Sequence of chain 1.A:
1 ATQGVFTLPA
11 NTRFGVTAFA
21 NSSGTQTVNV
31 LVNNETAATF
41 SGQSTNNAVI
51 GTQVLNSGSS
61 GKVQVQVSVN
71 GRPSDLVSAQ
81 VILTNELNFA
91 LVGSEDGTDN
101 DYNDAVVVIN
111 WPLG

Sequence of chain 1.B:
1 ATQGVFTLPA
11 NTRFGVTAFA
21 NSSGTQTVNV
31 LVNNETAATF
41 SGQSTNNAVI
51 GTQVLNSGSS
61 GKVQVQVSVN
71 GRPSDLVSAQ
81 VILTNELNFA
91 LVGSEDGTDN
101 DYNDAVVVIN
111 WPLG

Binding-site contacts:
Ligand atom O5 contacts residue SER22 of chain 1.B at 3.5 Å (h-bond).
Ligand atom O2 contacts residue GLY97 of chain 1.B at 4.0 Å.
Ligand atom O5 contacts residue SER23 of chain 1.B at 3.0 Å (h-bond).
Ligand atom C6 contacts residue SER23 of chain 1.B at 3.6 Å.
Ligand atom O4 contacts residue GLY114 of chain 1.A at 2.5 Å (h-bond).
Ligand atom O2 contacts residue ASP99 of chain 1.B at 3.7 Å.
Ligand atom C2 contacts residue SER22 of chain 1.B at 3.7 Å.
Ligand atom C1 contacts residue SER22 of chain 1.B at 3.5 Å.
Ligand atom O4 contacts residue ASP104 of chain 1.B at 3.8 Å.
Ligand atom C4 contacts residue CA1 of chain 1.K at 3.5 Å.
Ligand atom O2 contacts residue ASP104 of chain 1.B at 3.2 Å (salt-bridge).
Ligand atom C2 contacts residue CA1 of chain 1.K at 3.8 Å.
Ligand atom O3 contacts residue ASP99 of chain 1.B at 2.6 Å (salt-bridge).
Ligand atom O3 contacts residue CA1 of chain 1.J at 2.5 Å.
Ligand atom O2 contacts residue GLU95 of chain 1.B at 3.4 Å (salt-bridge).
Ligand atom O3 contacts residue ASP104 of chain 1.B at 3.0 Å (salt-bridge).
Ligand atom C2 contacts residue ASP96 of chain 1.B at 3.5 Å.
Ligand atom C6 contacts residue GLY114 of chain 1.A at 3.6 Å.
Ligand atom C2 contacts residue ASP104 of chain 1.B at 3.3 Å.
Ligand atom C3 contacts residue ASP99 of chain 1.B at 3.2 Å.
Ligand atom O4 contacts residue SER22 of chain 1.B at 3.4 Å.
Ligand atom O4 contacts residue ASN21 of chain 1.B at 3.1 Å (h-bond).
Ligand atom O2 contacts residue ASP96 of chain 1.B at 2.7 Å (salt-bridge).
Ligand atom O3 contacts residue ASP101 of chain 1.B at 2.9 Å (salt-bridge).
Ligand atom C1 contacts residue SER23 of chain 1.B at 3.8 Å.
Ligand atom C3 contacts residue ASP104 of chain 1.B at 3.7 Å.
Ligand atom C1 contacts residue ASP96 of chain 1.B at 3.8 Å.
Ligand atom C3 contacts residue ASP101 of chain 1.B at 4.2 Å.
Ligand atom C5 contacts residue GLY114 of chain 1.A at 4.1 Å.
Ligand atom C5 contacts residue SER23 of chain 1.B at 3.9 Å.
Ligand atom O1 contacts residue SER23 of chain 1.B at 4.2 Å.
Ligand atom C4 contacts residue ASP99 of chain 1.B at 4.0 Å.
Ligand atom C3 contacts residue CA1 of chain 1.J at 3.4 Å.
Ligand atom O3 contacts residue CA1 of chain 1.K at 2.5 Å.
Ligand atom C4 contacts residue GLY114 of chain 1.A at 3.5 Å.
Ligand atom O2 contacts residue CA1 of chain 1.J at 2.5 Å.
Ligand atom O4 contacts residue ASP101 of chain 1.B at 4.1 Å.
Ligand atom C3 contacts residue CA1 of chain 1.K at 3.4 Å.
Ligand atom O4 contacts residue CA1 of chain 1.K at 2.5 Å.
Ligand atom C2 contacts residue CA1 of chain 1.J at 3.3 Å.

This small molecule binds to this protein.
Small molecule (SMILES): C[C@@H]1O[C@@H](O)[C@@H](O)[C@H](O)[C@@H]1O